Binding-site contacts:
Ligand atom O4 contacts residue TRP216 of chain 1.E at 4.5 Å.
Ligand atom C6 contacts residue TRP216 of chain 1.E at 4.1 Å (hydrophobic).
Ligand atom O5 contacts residue ASN159 of chain 1.C at 2.4 Å (h-bond).
Ligand atom O6 contacts residue TRP216 of chain 1.E at 4.0 Å.
Ligand atom C2 contacts residue TRP216 of chain 1.E at 3.8 Å (hydrophobic).
Ligand atom C1 contacts residue ASN159 of chain 1.C at 1.4 Å.
Ligand atom C5 contacts residue ASN159 of chain 1.C at 3.6 Å.
Ligand atom C7 contacts residue ASN159 of chain 1.C at 3.2 Å.
Ligand atom N2 contacts residue ASN159 of chain 1.C at 2.7 Å (h-bond).
Ligand atom O7 contacts residue PRO215 of chain 1.E at 3.8 Å.
Ligand atom C8 contacts residue SER213 of chain 1.E at 4.2 Å.
Ligand atom C5 contacts residue TRP216 of chain 1.E at 4.2 Å (hydrophobic).
Ligand atom C8 contacts residue VAL236 of chain 1.C at 4.0 Å (hydrophobic).
Ligand atom C7 contacts residue SER213 of chain 1.E at 4.5 Å.
Ligand atom C6 contacts residue THR161 of chain 1.C at 3.6 Å.
Ligand atom C3 contacts residue ASN159 of chain 1.C at 3.7 Å.
Ligand atom C4 contacts residue ASN159 of chain 1.C at 4.2 Å.
Ligand atom N2 contacts residue TRP216 of chain 1.E at 4.5 Å.
Ligand atom C8 contacts residue ASN159 of chain 1.C at 4.3 Å.
Ligand atom C7 contacts residue TRP216 of chain 1.E at 4.1 Å (hydrophobic).
Ligand atom N2 contacts residue SER213 of chain 1.E at 3.8 Å.
Ligand atom O3 contacts residue TRP216 of chain 1.E at 4.4 Å.
Ligand atom C8 contacts residue THR161 of chain 1.C at 3.7 Å.
Ligand atom O7 contacts residue TRP216 of chain 1.E at 3.0 Å (h-bond).
Ligand atom O6 contacts residue THR161 of chain 1.C at 3.3 Å.
Ligand atom C2 contacts residue ASN159 of chain 1.C at 2.3 Å.
Ligand atom O5 contacts residue TRP216 of chain 1.E at 4.3 Å.
Ligand atom C1 contacts residue SER213 of chain 1.E at 4.5 Å.
Ligand atom O7 contacts residue ASN159 of chain 1.C at 3.3 Å (h-bond).
Ligand atom C4 contacts residue TRP216 of chain 1.E at 4.4 Å (hydrophobic).

Sequence of chain 1.C:
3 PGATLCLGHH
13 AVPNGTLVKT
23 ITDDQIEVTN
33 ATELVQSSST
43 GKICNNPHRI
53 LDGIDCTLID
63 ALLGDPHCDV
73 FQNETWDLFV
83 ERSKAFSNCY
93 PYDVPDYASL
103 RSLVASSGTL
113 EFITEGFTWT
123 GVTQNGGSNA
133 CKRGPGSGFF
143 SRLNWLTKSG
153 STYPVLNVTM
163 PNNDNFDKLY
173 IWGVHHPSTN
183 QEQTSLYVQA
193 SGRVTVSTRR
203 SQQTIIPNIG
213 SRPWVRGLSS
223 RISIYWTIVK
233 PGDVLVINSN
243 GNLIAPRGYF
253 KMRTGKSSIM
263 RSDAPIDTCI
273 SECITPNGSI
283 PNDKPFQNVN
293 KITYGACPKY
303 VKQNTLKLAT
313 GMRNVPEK

The protein below binds the small molecule below.
Small molecule (SMILES): CC(=O)N[C@H]1[C@H](O[C@H]2[C@H](O)[C@@H](NC(C)=O)CO[C@@H]2CO)O[C@H](CO)[C@@H](O[C@@H]2O[C@H](CO[C@H]3O[C@H](CO)[C@@H](O)[C@H](O)[C@@H]3O)[C@@H](O)[C@H](O)[C@@H]2O)[C@@H]1O

Sequence of chain 1.E:
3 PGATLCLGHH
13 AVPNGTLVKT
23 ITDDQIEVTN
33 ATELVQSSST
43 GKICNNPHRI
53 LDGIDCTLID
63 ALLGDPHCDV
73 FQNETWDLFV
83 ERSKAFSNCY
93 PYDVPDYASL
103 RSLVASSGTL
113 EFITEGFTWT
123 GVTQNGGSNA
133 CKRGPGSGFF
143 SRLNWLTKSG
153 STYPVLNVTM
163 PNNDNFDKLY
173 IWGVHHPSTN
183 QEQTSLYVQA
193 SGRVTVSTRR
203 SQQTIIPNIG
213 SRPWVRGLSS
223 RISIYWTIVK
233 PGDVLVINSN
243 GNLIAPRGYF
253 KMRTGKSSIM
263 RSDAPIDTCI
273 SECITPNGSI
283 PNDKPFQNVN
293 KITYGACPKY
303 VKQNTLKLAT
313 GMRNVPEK